The small molecule below binds the protein below.
Small molecule (SMILES): CC(C)Oc1ccc2ccn(-c3cncc(-c4ccc(C(=O)O)cc4)n3)c2c1

Binding-site contacts:
Ligand atom C10 contacts residue GLU115 of chain 1.B at 3.9 Å.
Ligand atom C12 contacts residue MET164 of chain 1.B at 4.0 Å (hydrophobic).
Ligand atom N11 contacts residue VAL117 of chain 1.B at 3.1 Å (h-bond).
Ligand atom C5 contacts residue VAL67 of chain 1.B at 4.0 Å (hydrophobic).
Ligand atom C12 contacts residue VAL67 of chain 1.B at 3.8 Å (hydrophobic).
Ligand atom O1 contacts residue ILE175 of chain 1.B at 3.9 Å.
Ligand atom C8 contacts residue VAL67 of chain 1.B at 3.7 Å (hydrophobic).
Ligand atom O1 contacts residue ASP176 of chain 1.B at 2.9 Å (salt-bridge).
Ligand atom C2 contacts residue LYS69 of chain 1.B at 3.8 Å.
Ligand atom N11 contacts residue VAL67 of chain 1.B at 3.5 Å.
Ligand atom C10 contacts residue VAL67 of chain 1.B at 3.5 Å (hydrophobic).
Ligand atom C16 contacts residue LEU46 of chain 1.B at 4.0 Å (hydrophobic).
Ligand atom C23 contacts residue ILE175 of chain 1.B at 3.6 Å (hydrophobic).
Ligand atom O1 contacts residue LYS69 of chain 1.B at 4.1 Å.
Ligand atom C6 contacts residue PHE114 of chain 1.B at 3.8 Å (hydrophobic).
Ligand atom C6 contacts residue ILE96 of chain 1.B at 4.0 Å (hydrophobic).
Ligand atom C25 contacts residue LEU46 of chain 1.B at 3.2 Å (hydrophobic).
Ligand atom N27 contacts residue MET164 of chain 1.B at 3.5 Å (h-bond).
Ligand atom C22 contacts residue VAL54 of chain 1.B at 3.9 Å (hydrophobic).
Ligand atom C9 contacts residue VAL67 of chain 1.B at 3.8 Å (hydrophobic).
Ligand atom C26 contacts residue LEU46 of chain 1.B at 3.3 Å (hydrophobic).
Ligand atom C17 contacts residue LEU46 of chain 1.B at 4.0 Å (hydrophobic).
Ligand atom C5 contacts residue ILE175 of chain 1.B at 3.9 Å (hydrophobic).
Ligand atom C10 contacts residue VAL117 of chain 1.B at 4.0 Å (hydrophobic).
Ligand atom C7 contacts residue ILE175 of chain 1.B at 3.9 Å (hydrophobic).
Ligand atom C24 contacts residue VAL54 of chain 1.B at 3.6 Å (hydrophobic).
Ligand atom C9 contacts residue MET164 of chain 1.B at 3.9 Å (hydrophobic).
Ligand atom O28 contacts residue ASP176 of chain 1.B at 3.7 Å.
Ligand atom C6 contacts residue ILE175 of chain 1.B at 3.8 Å (hydrophobic).
Ligand atom O28 contacts residue LYS69 of chain 1.B at 2.9 Å (salt-bridge).
Ligand atom C13 contacts residue MET164 of chain 1.B at 3.5 Å (hydrophobic).
Ligand atom C3 contacts residue ILE175 of chain 1.B at 3.9 Å (hydrophobic).
Ligand atom C5 contacts residue VAL54 of chain 1.B at 4.0 Å (hydrophobic).
Ligand atom C2 contacts residue ASP176 of chain 1.B at 3.5 Å.
Ligand atom N14 contacts residue MET164 of chain 1.B at 3.9 Å.
Ligand atom N11 contacts residue HIS116 of chain 1.B at 4.1 Å.
Ligand atom C2 contacts residue PHE114 of chain 1.B at 3.9 Å (hydrophobic).
Ligand atom C4 contacts residue ILE175 of chain 1.B at 3.7 Å (hydrophobic).
Ligand atom C12 contacts residue VAL117 of chain 1.B at 3.0 Å (hydrophobic).
Ligand atom O1 contacts residue PHE114 of chain 1.B at 3.5 Å.

Sequence of chain 1.B:
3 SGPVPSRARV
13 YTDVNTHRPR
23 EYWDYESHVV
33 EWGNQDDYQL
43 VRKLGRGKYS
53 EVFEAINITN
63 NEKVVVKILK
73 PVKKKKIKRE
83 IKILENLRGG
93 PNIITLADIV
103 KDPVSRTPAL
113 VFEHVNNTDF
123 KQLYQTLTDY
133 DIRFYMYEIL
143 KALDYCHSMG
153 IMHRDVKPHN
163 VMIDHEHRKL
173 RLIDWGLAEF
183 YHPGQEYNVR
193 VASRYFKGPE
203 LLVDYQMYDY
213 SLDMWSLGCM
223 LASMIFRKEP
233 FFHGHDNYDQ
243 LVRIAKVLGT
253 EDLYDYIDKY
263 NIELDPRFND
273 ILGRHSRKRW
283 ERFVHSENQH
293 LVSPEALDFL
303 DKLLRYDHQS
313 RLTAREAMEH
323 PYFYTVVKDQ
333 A